Binding-site contacts:
Ligand atom O7 contacts residue VAL153 of chain 4.A at 2.8 Å (h-bond).
Ligand atom C1 contacts residue ASN154 of chain 4.A at 2.6 Å.
Ligand atom O7 contacts residue GLY150 of chain 4.A at 4.2 Å.
Ligand atom C7 contacts residue VAL153 of chain 4.A at 4.0 Å (hydrophobic).
Ligand atom O7 contacts residue THR156 of chain 4.A at 4.2 Å.
Ligand atom C6 contacts residue THR156 of chain 4.A at 4.2 Å.
Ligand atom N2 contacts residue ASN154 of chain 4.A at 2.2 Å (h-bond).
Ligand atom C3 contacts residue ASN154 of chain 4.A at 4.3 Å.
Ligand atom O5 contacts residue ASN154 of chain 4.A at 3.7 Å.
Ligand atom C8 contacts residue ASN154 of chain 4.A at 3.4 Å.
Ligand atom O7 contacts residue ASN154 of chain 4.A at 1.3 Å (h-bond).
Ligand atom C7 contacts residue GLY150 of chain 4.A at 4.5 Å.
Ligand atom C1 contacts residue THR156 of chain 4.A at 4.1 Å.
Ligand atom C7 contacts residue ASN154 of chain 4.A at 1.9 Å.
Ligand atom C2 contacts residue ASN154 of chain 4.A at 2.9 Å.
Ligand atom C8 contacts residue GLY150 of chain 4.A at 4.3 Å.
Ligand atom C5 contacts residue THR156 of chain 4.A at 3.7 Å.
Ligand atom O5 contacts residue THR156 of chain 4.A at 3.9 Å.

The protein below binds the small molecule below.
Small molecule (SMILES): CC(=O)N[C@H]1[C@H](O[C@H]2[C@H](O)[C@@H](NC(C)=O)CO[C@@H]2CO)O[C@H](CO)[C@@H](O)[C@@H]1O

Sequence of chain 4.A:
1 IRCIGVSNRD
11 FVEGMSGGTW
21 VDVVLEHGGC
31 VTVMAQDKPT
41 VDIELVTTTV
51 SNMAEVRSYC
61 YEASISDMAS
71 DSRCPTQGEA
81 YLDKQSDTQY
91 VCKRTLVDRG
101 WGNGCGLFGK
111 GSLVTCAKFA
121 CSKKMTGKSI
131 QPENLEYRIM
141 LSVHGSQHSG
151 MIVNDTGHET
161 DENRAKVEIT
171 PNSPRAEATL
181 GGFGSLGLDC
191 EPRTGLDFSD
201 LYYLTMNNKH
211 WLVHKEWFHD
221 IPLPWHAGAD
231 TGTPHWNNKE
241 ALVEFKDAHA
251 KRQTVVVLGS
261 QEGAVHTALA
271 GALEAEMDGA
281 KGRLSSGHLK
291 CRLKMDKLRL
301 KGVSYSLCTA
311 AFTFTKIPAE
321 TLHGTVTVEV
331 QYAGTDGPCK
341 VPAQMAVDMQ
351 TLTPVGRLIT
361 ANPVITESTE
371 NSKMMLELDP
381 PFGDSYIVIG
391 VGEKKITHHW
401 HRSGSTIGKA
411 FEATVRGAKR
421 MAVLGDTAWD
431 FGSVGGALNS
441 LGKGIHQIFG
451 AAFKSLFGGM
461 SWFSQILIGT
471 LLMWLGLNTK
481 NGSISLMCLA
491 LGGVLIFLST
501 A